Binding-site contacts:
Ligand atom C6 contacts residue LYS33 of chain 1.Y at 3.9 Å.
Ligand atom O21 contacts residue GLY47 of chain 1.Y at 3.9 Å.
Ligand atom C23 contacts residue GLY47 of chain 1.Y at 3.4 Å.
Ligand atom C11 contacts residue TYR170 of chain 1.Y at 3.0 Å (hydrophobic).
Ligand atom C11 contacts residue THR1 of chain 1.Y at 3.1 Å.
Ligand atom C2 contacts residue GLY47 of chain 1.Y at 3.8 Å.
Ligand atom C8 contacts residue THR1 of chain 1.Y at 3.0 Å.
Ligand atom C10 contacts residue THR1 of chain 1.Y at 2.6 Å.
Ligand atom C18 contacts residue GLY47 of chain 1.Y at 3.1 Å.
Ligand atom C4 contacts residue LYS33 of chain 1.Y at 4.0 Å.
Ligand atom C1 contacts residue GLY47 of chain 1.Y at 3.3 Å.
Ligand atom C5 contacts residue ALA20 of chain 1.Y at 4.0 Å (hydrophobic).
Ligand atom C9 contacts residue THR1 of chain 1.Y at 1.6 Å.
Ligand atom C3 contacts residue ALA49 of chain 1.Y at 3.9 Å (hydrophobic).
Ligand atom C5 contacts residue VAL31 of chain 1.Y at 4.0 Å (hydrophobic).
Ligand atom C12 contacts residue TYR170 of chain 1.Y at 3.2 Å (hydrophobic).
Ligand atom C4 contacts residue VAL31 of chain 1.Y at 3.6 Å (hydrophobic).
Ligand atom C10 contacts residue THR21 of chain 1.Y at 3.8 Å.
Ligand atom C1 contacts residue THR1 of chain 1.Y at 3.6 Å.
Ligand atom C6 contacts residue THR1 of chain 1.Y at 3.5 Å.
Ligand atom C11 contacts residue ALA20 of chain 1.Y at 4.0 Å (hydrophobic).
Ligand atom C12 contacts residue THR1 of chain 1.Y at 3.4 Å.
Ligand atom C12 contacts residue THR21 of chain 1.Y at 3.8 Å.
Ligand atom C12 contacts residue SER131 of chain 1.Y at 3.8 Å.
Ligand atom C7 contacts residue THR1 of chain 1.Y at 2.5 Å.
Ligand atom O13 contacts residue THR21 of chain 1.Y at 3.1 Å (h-bond).
Ligand atom C8 contacts residue ARG19 of chain 1.Y at 3.7 Å.
Ligand atom C2 contacts residue MET45 of chain 1.Y at 3.6 Å (hydrophobic).
Ligand atom C8 contacts residue ALA20 of chain 1.Y at 3.9 Å (hydrophobic).
Ligand atom O21 contacts residue THR1 of chain 1.Y at 2.5 Å (h-bond).
Ligand atom C3 contacts residue MET45 of chain 1.Y at 3.9 Å (hydrophobic).
Ligand atom C4 contacts residue ALA49 of chain 1.Y at 3.8 Å (hydrophobic).
Ligand atom C5 contacts residue LYS33 of chain 1.Y at 3.8 Å.
Ligand atom O49 contacts residue THR21 of chain 1.Y at 4.0 Å.
Ligand atom C11 contacts residue THR21 of chain 1.Y at 3.4 Å.
Ligand atom O13 contacts residue THR1 of chain 1.Y at 3.9 Å.
Ligand atom N22 contacts residue GLY47 of chain 1.Y at 3.0 Å (h-bond).
Ligand atom C11 contacts residue ARG19 of chain 1.Y at 3.2 Å.
Ligand atom N22 contacts residue THR1 of chain 1.Y at 3.6 Å.
Ligand atom C3 contacts residue LYS33 of chain 1.Y at 4.0 Å.

Sequence of chain 1.Y:
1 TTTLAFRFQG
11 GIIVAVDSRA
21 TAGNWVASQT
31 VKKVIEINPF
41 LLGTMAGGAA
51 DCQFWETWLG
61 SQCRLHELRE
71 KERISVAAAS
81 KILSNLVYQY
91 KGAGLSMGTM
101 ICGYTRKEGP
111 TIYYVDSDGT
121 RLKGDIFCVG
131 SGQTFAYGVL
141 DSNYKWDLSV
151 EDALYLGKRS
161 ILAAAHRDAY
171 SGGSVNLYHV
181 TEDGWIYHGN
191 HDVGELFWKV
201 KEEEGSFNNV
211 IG

The protein below binds the small molecule below.
Small molecule (SMILES): CC(=O)N[C@@H](Cc1ccccc1)[C@@H](O)[C@@]1(C)CO1